Sequence of chain 1.B:
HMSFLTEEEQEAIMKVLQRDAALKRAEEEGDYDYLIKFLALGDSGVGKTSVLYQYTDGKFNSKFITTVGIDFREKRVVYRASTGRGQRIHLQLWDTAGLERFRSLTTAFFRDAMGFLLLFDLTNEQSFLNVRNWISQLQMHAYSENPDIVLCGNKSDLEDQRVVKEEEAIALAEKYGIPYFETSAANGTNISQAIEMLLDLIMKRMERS

Binding-site contacts:
Ligand atom O1B contacts residue LYS60 of chain 1.B at 2.9 Å (salt-bridge).
Ligand atom N1 contacts residue ASP174 of chain 1.B at 2.9 Å (salt-bridge).
Ligand atom O1G contacts residue THR78 of chain 1.B at 2.5 Å (h-bond).
Ligand atom O2B contacts residue THR61 of chain 1.B at 2.9 Å (h-bond).
Ligand atom O1B contacts residue GLY59 of chain 1.B at 3.0 Å (h-bond).
Ligand atom O1A contacts residue GLY59 of chain 1.B at 3.2 Å.
Ligand atom O2' contacts residue ASN73 of chain 1.B at 2.7 Å (h-bond).
Ligand atom N3B contacts residue GLY57 of chain 1.B at 3.0 Å (h-bond).
Ligand atom O2G contacts residue LYS60 of chain 1.B at 2.7 Å (salt-bridge).
Ligand atom N7 contacts residue ASN171 of chain 1.B at 3.0 Å (h-bond).
Ligand atom O3A contacts residue GLY59 of chain 1.B at 3.1 Å (h-bond).
Ligand atom O6 contacts residue ASN171 of chain 1.B at 3.4 Å (h-bond).
Ligand atom O3G contacts residue THR79 of chain 1.B at 2.9 Å (h-bond).
Ligand atom N3 contacts residue PHE72 of chain 1.B at 3.5 Å.
Ligand atom C6 contacts residue LYS172 of chain 1.B at 3.5 Å.
Ligand atom O1A contacts residue THR61 of chain 1.B at 3.4 Å (h-bond).
Ligand atom O4' contacts residue LYS172 of chain 1.B at 3.4 Å (salt-bridge).
Ligand atom O1A contacts residue SER62 of chain 1.B at 2.8 Å (h-bond).
Ligand atom C8 contacts residue SER62 of chain 1.B at 3.5 Å.
Ligand atom O3' contacts residue SER74 of chain 1.B at 2.7 Å (h-bond).
Ligand atom N3B contacts residue MG1 of chain 1.F at 3.5 Å.
Ligand atom O1G contacts residue SER56 of chain 1.B at 2.7 Å (h-bond).
Ligand atom O2' contacts residue SER74 of chain 1.B at 3.1 Å (h-bond).
Ligand atom O6 contacts residue SER201 of chain 1.B at 3.4 Å.
Ligand atom O2G contacts residue GLY115 of chain 1.B at 2.8 Å (h-bond).
Ligand atom N2 contacts residue ASP174 of chain 1.B at 2.9 Å (salt-bridge).
Ligand atom O3' contacts residue PHE76 of chain 1.B at 3.5 Å (h-bond).
Ligand atom O2B contacts residue MG1 of chain 1.F at 2.0 Å.
Ligand atom O6 contacts residue LYS172 of chain 1.B at 3.2 Å.
Ligand atom O2A contacts residue PHE76 of chain 1.B at 3.4 Å.
Ligand atom O3G contacts residue MG1 of chain 1.F at 2.0 Å.
Ligand atom O2' contacts residue PHE72 of chain 1.B at 3.2 Å.
Ligand atom O2G contacts residue SER56 of chain 1.B at 3.4 Å.
Ligand atom O6 contacts residue ASP174 of chain 1.B at 3.5 Å (salt-bridge).
Ligand atom C5' contacts residue GLY57 of chain 1.B at 3.5 Å.
Ligand atom O1B contacts residue VAL58 of chain 1.B at 3.5 Å (h-bond).
Ligand atom O6 contacts residue ALA202 of chain 1.B at 2.8 Å (h-bond).
Ligand atom PG contacts residue MG1 of chain 1.F at 3.2 Å.
Ligand atom PB contacts residue MG1 of chain 1.F at 3.2 Å.
Ligand atom C4 contacts residue PHE72 of chain 1.B at 3.5 Å (hydrophobic).

This small molecule binds to this protein.
Small molecule (SMILES): Nc1nc2c(ncn2[C@@H]2O[C@H](CO[P](=O)(O)O[P](=O)(O)NP(=O)(O)O)[C@@H](O)[C@H]2O)c(=O)[nH]1